Binding-site contacts:
Ligand atom C7 contacts residue GLN52 of chain 1.B at 3.0 Å.
Ligand atom O5 contacts residue GLN52 of chain 1.B at 4.4 Å.
Ligand atom C8 contacts residue TYR48 of chain 1.B at 3.6 Å (hydrophobic).
Ligand atom N2 contacts residue ASN49 of chain 1.B at 2.9 Å (h-bond).
Ligand atom C8 contacts residue ASN49 of chain 1.B at 4.0 Å.
Ligand atom N2 contacts residue GLN52 of chain 1.B at 3.4 Å (h-bond).
Ligand atom O7 contacts residue GLN52 of chain 1.B at 2.6 Å (h-bond).
Ligand atom O5 contacts residue ASN49 of chain 1.B at 2.4 Å (h-bond).
Ligand atom C4 contacts residue ASN49 of chain 1.B at 4.2 Å.
Ligand atom C2 contacts residue GLN52 of chain 1.B at 3.5 Å.
Ligand atom C2 contacts residue ASN49 of chain 1.B at 2.5 Å.
Ligand atom C1 contacts residue GLN52 of chain 1.B at 4.3 Å.
Ligand atom C7 contacts residue ASN49 of chain 1.B at 3.7 Å.
Ligand atom C1 contacts residue ASN49 of chain 1.B at 1.5 Å.
Ligand atom C5 contacts residue ASN49 of chain 1.B at 3.7 Å.
Ligand atom C3 contacts residue ASN49 of chain 1.B at 3.8 Å.
Ligand atom C8 contacts residue GLN52 of chain 1.B at 3.8 Å.

Sequence of chain 1.B:
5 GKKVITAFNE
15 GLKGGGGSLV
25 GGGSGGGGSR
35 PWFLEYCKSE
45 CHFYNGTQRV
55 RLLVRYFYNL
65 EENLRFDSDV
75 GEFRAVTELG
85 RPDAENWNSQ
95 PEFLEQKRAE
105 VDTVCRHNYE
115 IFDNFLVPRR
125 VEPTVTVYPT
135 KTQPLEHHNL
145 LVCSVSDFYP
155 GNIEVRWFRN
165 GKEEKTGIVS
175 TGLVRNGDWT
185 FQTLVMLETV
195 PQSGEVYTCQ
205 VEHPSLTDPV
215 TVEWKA

A small-molecule ligand and the protein it binds are described below.
Small molecule (SMILES): CC(=O)N[C@@H]1[C@@H](O)[C@H](O)[C@@H](CO)O[C@H]1O